The protein below binds the small molecule below.
Small molecule (SMILES): Nc1nc(O)c2[nH]nnc2n1

Binding-site contacts:
Ligand atom C6 contacts residue HIS79 of chain 1.B at 3.5 Å.
Ligand atom N1 contacts residue HIS79 of chain 1.B at 3.5 Å.
Ligand atom O6 contacts residue HIS79 of chain 1.B at 3.6 Å.
Ligand atom N7 contacts residue GLU81 of chain 1.B at 4.0 Å.
Ligand atom C5 contacts residue HIS79 of chain 1.B at 3.5 Å.
Ligand atom N7 contacts residue PHE50 of chain 1.B at 3.5 Å.
Ligand atom N7 contacts residue GLN68 of chain 1.B at 3.5 Å.
Ligand atom C6 contacts residue PHE50 of chain 1.B at 3.7 Å (hydrophobic).
Ligand atom C5 contacts residue PHE50 of chain 1.B at 3.5 Å (hydrophobic).
Ligand atom O6 contacts residue PHE50 of chain 1.B at 4.0 Å.
Ligand atom N2 contacts residue VAL138 of chain 1.B at 4.0 Å.
Ligand atom N3 contacts residue PHE50 of chain 1.B at 4.0 Å.
Ligand atom N8 contacts residue GLU81 of chain 1.B at 2.8 Å (salt-bridge).
Ligand atom N1 contacts residue PHE143 of chain 1.B at 3.9 Å.
Ligand atom N7 contacts residue HIS79 of chain 1.B at 3.4 Å.
Ligand atom N8 contacts residue HIS79 of chain 1.B at 3.5 Å.
Ligand atom C2 contacts residue GLU145 of chain 1.B at 4.1 Å.
Ligand atom C4 contacts residue HIS79 of chain 1.B at 3.5 Å.
Ligand atom O6 contacts residue GLN68 of chain 1.B at 2.9 Å (h-bond).
Ligand atom N2 contacts residue CYS114 of chain 1.B at 3.9 Å.
Ligand atom C4 contacts residue ZN1 of chain 1.E at 3.9 Å.
Ligand atom C2 contacts residue PHE50 of chain 1.B at 4.1 Å (hydrophobic).
Ligand atom N3 contacts residue ZN1 of chain 1.E at 3.9 Å.
Ligand atom N9 contacts residue ZN1 of chain 1.E at 4.1 Å.
Ligand atom N7 contacts residue ALA80 of chain 1.B at 3.5 Å (h-bond).
Ligand atom C5 contacts residue GLN68 of chain 1.B at 4.1 Å.
Ligand atom N2 contacts residue GLU145 of chain 1.B at 3.1 Å (salt-bridge).
Ligand atom N8 contacts residue ALA80 of chain 1.B at 3.0 Å (h-bond).
Ligand atom N9 contacts residue GLU81 of chain 1.B at 2.6 Å (salt-bridge).
Ligand atom O6 contacts residue PHE143 of chain 1.B at 3.9 Å.
Ligand atom N3 contacts residue HIS79 of chain 1.B at 3.8 Å.
Ligand atom C4 contacts residue PHE50 of chain 1.B at 3.8 Å (hydrophobic).
Ligand atom N2 contacts residue ASP144 of chain 1.B at 3.0 Å (salt-bridge).
Ligand atom N1 contacts residue PHE50 of chain 1.B at 4.0 Å.
Ligand atom C4 contacts residue GLU81 of chain 1.B at 3.8 Å.
Ligand atom N9 contacts residue HIS79 of chain 1.B at 3.9 Å.
Ligand atom C6 contacts residue GLN68 of chain 1.B at 4.1 Å.
Ligand atom N9 contacts residue PHE50 of chain 1.B at 3.7 Å.
Ligand atom C2 contacts residue HIS79 of chain 1.B at 3.9 Å.
Ligand atom N8 contacts residue PHE50 of chain 1.B at 3.2 Å.

Sequence of chain 1.B:
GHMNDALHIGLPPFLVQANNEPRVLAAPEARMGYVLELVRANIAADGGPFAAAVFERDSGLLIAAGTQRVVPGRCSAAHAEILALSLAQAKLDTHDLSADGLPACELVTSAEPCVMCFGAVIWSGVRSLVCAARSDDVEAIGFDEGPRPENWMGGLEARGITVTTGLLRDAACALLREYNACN